A protein and the small-molecule ligand that binds it are described below.
Small molecule (SMILES): CC(=O)N[C@H]1[C@H](O[C@H]2[C@H](O)[C@@H](NC(C)=O)CO[C@@H]2CO)O[C@H](CO)[C@@H](O)[C@@H]1O

Binding-site contacts:
Ligand atom C5 contacts residue ASN641 of chain 1.B at 3.7 Å.
Ligand atom N2 contacts residue ASN641 of chain 1.B at 2.9 Å (h-bond).
Ligand atom O4 contacts residue AJP1 of chain 1.D at 3.8 Å.
Ligand atom C8 contacts residue ASN641 of chain 1.B at 4.1 Å.
Ligand atom C3 contacts residue ASN641 of chain 1.B at 3.8 Å.
Ligand atom O6 contacts residue AJP1 of chain 1.D at 4.2 Å.
Ligand atom C4 contacts residue ASN641 of chain 1.B at 4.3 Å.
Ligand atom C1 contacts residue ASN641 of chain 1.B at 1.6 Å.
Ligand atom O5 contacts residue ASN641 of chain 1.B at 2.5 Å (h-bond).
Ligand atom C2 contacts residue ASN641 of chain 1.B at 2.4 Å.
Ligand atom C7 contacts residue ASN641 of chain 1.B at 3.6 Å.
Ligand atom O7 contacts residue ASN641 of chain 1.B at 3.6 Å.

Sequence of chain 1.B:
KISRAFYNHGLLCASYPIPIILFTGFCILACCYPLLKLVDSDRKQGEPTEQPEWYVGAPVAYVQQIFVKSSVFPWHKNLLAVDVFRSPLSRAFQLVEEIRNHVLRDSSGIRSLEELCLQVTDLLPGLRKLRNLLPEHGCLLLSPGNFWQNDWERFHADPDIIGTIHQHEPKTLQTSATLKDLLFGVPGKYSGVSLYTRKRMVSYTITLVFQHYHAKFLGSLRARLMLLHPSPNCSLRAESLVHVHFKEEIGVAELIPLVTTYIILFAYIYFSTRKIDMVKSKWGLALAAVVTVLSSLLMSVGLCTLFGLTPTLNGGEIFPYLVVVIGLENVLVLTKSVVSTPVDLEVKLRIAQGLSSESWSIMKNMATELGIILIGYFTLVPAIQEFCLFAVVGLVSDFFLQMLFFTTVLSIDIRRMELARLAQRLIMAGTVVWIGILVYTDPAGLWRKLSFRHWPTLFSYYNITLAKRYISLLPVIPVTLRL